Binding-site contacts:
Ligand atom C8 contacts residue ASN292 of chain 1.E at 3.7 Å.
Ligand atom O5 contacts residue ASN328 of chain 1.E at 2.4 Å (h-bond).
Ligand atom O7 contacts residue ASN292 of chain 1.E at 4.3 Å.
Ligand atom O7 contacts residue ARG439 of chain 1.E at 3.4 Å (salt-bridge).
Ligand atom C3 contacts residue ASN328 of chain 1.E at 3.9 Å.
Ligand atom C1 contacts residue HIS326 of chain 1.E at 4.1 Å.
Ligand atom N2 contacts residue ASN328 of chain 1.E at 2.9 Å (h-bond).
Ligand atom C7 contacts residue ASN328 of chain 1.E at 3.4 Å.
Ligand atom C3 contacts residue HIS326 of chain 1.E at 4.0 Å.
Ligand atom C8 contacts residue HIS326 of chain 1.E at 4.2 Å.
Ligand atom O6 contacts residue THR410 of chain 1.E at 4.3 Å.
Ligand atom C7 contacts residue HIS326 of chain 1.E at 4.1 Å.
Ligand atom C1 contacts residue ASN328 of chain 1.E at 1.5 Å.
Ligand atom C8 contacts residue ARG439 of chain 1.E at 4.0 Å.
Ligand atom C4 contacts residue ASN328 of chain 1.E at 4.3 Å.
Ligand atom C2 contacts residue HIS326 of chain 1.E at 3.9 Å.
Ligand atom C5 contacts residue ASN328 of chain 1.E at 3.8 Å.
Ligand atom C2 contacts residue ASN328 of chain 1.E at 2.5 Å.
Ligand atom C8 contacts residue THR294 of chain 1.E at 3.5 Å.
Ligand atom N2 contacts residue HIS326 of chain 1.E at 3.1 Å (h-bond).
Ligand atom O7 contacts residue ASN328 of chain 1.E at 3.5 Å (h-bond).
Ligand atom C7 contacts residue ARG439 of chain 1.E at 4.2 Å.
Ligand atom C8 contacts residue ASN328 of chain 1.E at 4.5 Å.

Sequence of chain 1.E:
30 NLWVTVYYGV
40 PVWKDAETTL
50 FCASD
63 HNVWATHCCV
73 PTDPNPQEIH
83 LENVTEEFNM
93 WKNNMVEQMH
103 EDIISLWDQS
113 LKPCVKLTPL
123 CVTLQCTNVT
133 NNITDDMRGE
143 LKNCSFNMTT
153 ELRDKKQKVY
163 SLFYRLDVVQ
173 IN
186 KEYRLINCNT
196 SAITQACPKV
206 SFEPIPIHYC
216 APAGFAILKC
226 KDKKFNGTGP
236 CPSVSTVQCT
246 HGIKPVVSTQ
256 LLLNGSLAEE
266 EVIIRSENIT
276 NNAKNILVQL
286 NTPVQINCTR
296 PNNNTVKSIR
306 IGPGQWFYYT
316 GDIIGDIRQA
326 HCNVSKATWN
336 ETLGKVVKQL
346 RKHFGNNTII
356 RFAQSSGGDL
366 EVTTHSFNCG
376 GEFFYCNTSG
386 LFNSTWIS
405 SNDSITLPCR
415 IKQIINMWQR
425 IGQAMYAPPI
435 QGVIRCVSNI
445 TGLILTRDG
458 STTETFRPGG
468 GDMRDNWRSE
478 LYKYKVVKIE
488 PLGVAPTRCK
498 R

This protein binds this small molecule.
Small molecule (SMILES): CC(=O)N[C@H]1[C@H](O[C@H]2[C@H](O)[C@@H](NC(C)=O)CO[C@@H]2CO)O[C@H](CO)[C@@H](O)[C@@H]1O